Binding-site contacts:
Ligand atom OAV contacts residue PHE32 of chain 1.D at 3.6 Å.
Ligand atom CBA contacts residue PRO88 of chain 1.D at 3.3 Å (hydrophobic).
Ligand atom N1 contacts residue NDP1 of chain 1.N at 3.5 Å (h-bond).
Ligand atom NAI contacts residue THR172 of chain 1.D at 3.0 Å (h-bond).
Ligand atom CAZ contacts residue SER86 of chain 1.D at 3.5 Å.
Ligand atom N1 contacts residue VAL8 of chain 1.D at 3.4 Å (h-bond).
Ligand atom NAH contacts residue NDP1 of chain 1.N at 3.4 Å.
Ligand atom OAL contacts residue PHE35 of chain 1.D at 3.7 Å.
Ligand atom NAI contacts residue ASP31 of chain 1.D at 2.9 Å (salt-bridge).
Ligand atom CLA contacts residue VAL151 of chain 1.D at 3.9 Å.
Ligand atom C2 contacts residue ALA10 of chain 1.D at 3.9 Å (hydrophobic).
Ligand atom CAJ contacts residue ASP31 of chain 1.D at 3.2 Å.
Ligand atom NAI contacts residue VAL9 of chain 1.D at 3.3 Å (h-bond).
Ligand atom C6 contacts residue NDP1 of chain 1.N at 3.3 Å.
Ligand atom CBA contacts residue PHE91 of chain 1.D at 3.7 Å (hydrophobic).
Ligand atom C4 contacts residue ASP31 of chain 1.D at 3.4 Å.
Ligand atom CAM contacts residue PHE35 of chain 1.D at 3.6 Å (hydrophobic).
Ligand atom N3 contacts residue ASP31 of chain 1.D at 2.7 Å (salt-bridge).
Ligand atom C2 contacts residue ASP31 of chain 1.D at 3.6 Å.
Ligand atom NAH contacts residue VAL8 of chain 1.D at 2.9 Å (h-bond).
Ligand atom CLA contacts residue THR83 of chain 1.D at 3.8 Å.
Ligand atom CAK contacts residue PHE32 of chain 1.D at 3.7 Å (hydrophobic).
Ligand atom CAR contacts residue THR83 of chain 1.D at 3.9 Å.
Ligand atom CAY contacts residue SER86 of chain 1.D at 3.8 Å.
Ligand atom CAK contacts residue ASP31 of chain 1.D at 3.7 Å.
Ligand atom C5 contacts residue NDP1 of chain 1.N at 3.8 Å.
Ligand atom C2 contacts residue VAL9 of chain 1.D at 3.8 Å (hydrophobic).
Ligand atom N1 contacts residue ALA10 of chain 1.D at 3.8 Å.
Ligand atom N1 contacts residue PHE35 of chain 1.D at 3.8 Å.
Ligand atom CAM contacts residue PHE32 of chain 1.D at 3.5 Å (hydrophobic).
Ligand atom NAI contacts residue ALA10 of chain 1.D at 3.8 Å.
Ligand atom CAK contacts residue PHE35 of chain 1.D at 3.9 Å (hydrophobic).
Ligand atom N1 contacts residue VAL9 of chain 1.D at 3.4 Å (h-bond).
Ligand atom CAP contacts residue NDP1 of chain 1.N at 3.7 Å.
Ligand atom NAH contacts residue TYR157 of chain 1.D at 3.5 Å (h-bond).
Ligand atom CAZ contacts residue PRO88 of chain 1.D at 3.5 Å (hydrophobic).
Ligand atom CAN contacts residue PHE35 of chain 1.D at 3.4 Å (hydrophobic).
Ligand atom NAH contacts residue VAL151 of chain 1.D at 3.0 Å (h-bond).
Ligand atom C6 contacts residue PHE35 of chain 1.D at 3.8 Å (hydrophobic).
Ligand atom C6 contacts residue VAL8 of chain 1.D at 3.6 Å (hydrophobic).

Sequence of chain 1.D:
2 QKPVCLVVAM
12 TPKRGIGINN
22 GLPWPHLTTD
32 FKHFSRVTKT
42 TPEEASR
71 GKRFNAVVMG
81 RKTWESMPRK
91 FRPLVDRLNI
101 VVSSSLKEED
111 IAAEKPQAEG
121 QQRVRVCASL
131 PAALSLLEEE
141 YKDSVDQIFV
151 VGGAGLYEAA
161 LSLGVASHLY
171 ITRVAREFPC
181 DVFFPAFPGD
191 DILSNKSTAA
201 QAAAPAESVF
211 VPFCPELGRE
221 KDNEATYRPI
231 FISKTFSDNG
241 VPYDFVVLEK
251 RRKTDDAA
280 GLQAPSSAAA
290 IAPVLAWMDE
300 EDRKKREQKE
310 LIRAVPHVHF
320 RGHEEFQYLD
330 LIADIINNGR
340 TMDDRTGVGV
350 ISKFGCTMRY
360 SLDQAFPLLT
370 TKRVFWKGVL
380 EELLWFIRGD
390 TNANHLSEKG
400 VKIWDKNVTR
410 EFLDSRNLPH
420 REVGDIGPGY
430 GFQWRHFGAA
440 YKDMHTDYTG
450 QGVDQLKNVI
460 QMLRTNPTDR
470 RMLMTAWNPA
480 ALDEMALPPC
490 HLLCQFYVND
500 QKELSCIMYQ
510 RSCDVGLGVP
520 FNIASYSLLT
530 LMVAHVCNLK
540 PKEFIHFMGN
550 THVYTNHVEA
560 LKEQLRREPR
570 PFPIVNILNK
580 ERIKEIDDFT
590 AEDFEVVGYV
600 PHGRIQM

The small molecule below binds the protein below.
Small molecule (SMILES): Nc1nc(N)c(-c2cccc(Cl)c2)c(CCOCCCOc2ccccc2)n1